Binding-site contacts:
Ligand atom N4 contacts residue THR151 of chain 1.A at 4.0 Å.
Ligand atom N4 contacts residue SER56 of chain 1.A at 4.1 Å.
Ligand atom C14 contacts residue GLU59 of chain 1.A at 4.3 Å.
Ligand atom O15 contacts residue ASP82 of chain 1.A at 4.1 Å.
Ligand atom C14 contacts residue PRO88 of chain 1.A at 4.0 Å (hydrophobic).
Ligand atom C8 contacts residue ILE103 of chain 1.A at 4.3 Å (hydrophobic).
Ligand atom S11 contacts residue ILE87 of chain 1.A at 3.8 Å.
Ligand atom C3 contacts residue ILE87 of chain 1.A at 4.2 Å (hydrophobic).
Ligand atom C12 contacts residue ARG85 of chain 1.A at 3.5 Å.
Ligand atom S7 contacts residue ILE103 of chain 1.A at 3.9 Å.
Ligand atom C13 contacts residue GLU59 of chain 1.A at 4.2 Å.
Ligand atom C3 contacts residue THR151 of chain 1.A at 4.1 Å.
Ligand atom C5 contacts residue SER56 of chain 1.A at 3.8 Å.
Ligand atom C13 contacts residue ARG85 of chain 1.A at 3.5 Å.
Ligand atom C9 contacts residue ILE87 of chain 1.A at 3.9 Å (hydrophobic).
Ligand atom C12 contacts residue PRO88 of chain 1.A at 3.7 Å (hydrophobic).
Ligand atom C3 contacts residue ASP82 of chain 1.A at 3.8 Å.
Ligand atom C12 contacts residue GLY86 of chain 1.A at 3.6 Å.
Ligand atom S7 contacts residue ILE87 of chain 1.A at 3.9 Å.
Ligand atom C1 contacts residue ASN55 of chain 1.A at 4.1 Å.
Ligand atom C12 contacts residue ARG122 of chain 1.A at 4.1 Å.
Ligand atom C2 contacts residue ILE87 of chain 1.A at 3.7 Å (hydrophobic).
Ligand atom C13 contacts residue PRO88 of chain 1.A at 3.7 Å (hydrophobic).
Ligand atom C10 contacts residue PRO88 of chain 1.A at 4.3 Å (hydrophobic).
Ligand atom N6 contacts residue ASN55 of chain 1.A at 3.6 Å.
Ligand atom S11 contacts residue PRO88 of chain 1.A at 4.1 Å.
Ligand atom C10 contacts residue GLU59 of chain 1.A at 4.0 Å.
Ligand atom C1 contacts residue ILE87 of chain 1.A at 3.6 Å (hydrophobic).
Ligand atom O15 contacts residue GLU59 of chain 1.A at 3.2 Å.
Ligand atom C5 contacts residue ASN55 of chain 1.A at 4.2 Å.
Ligand atom N6 contacts residue ILE87 of chain 1.A at 4.0 Å.
Ligand atom N4 contacts residue ASP82 of chain 1.A at 2.7 Å (salt-bridge).
Ligand atom C12 contacts residue GLU59 of chain 1.A at 3.9 Å.
Ligand atom C5 contacts residue THR151 of chain 1.A at 4.3 Å.
Ligand atom S11 contacts residue GLU59 of chain 1.A at 3.7 Å.
Ligand atom C3 contacts residue GLU59 of chain 1.A at 4.1 Å.
Ligand atom O15 contacts residue THR151 of chain 1.A at 4.2 Å.
Ligand atom C5 contacts residue ASP82 of chain 1.A at 3.2 Å.
Ligand atom S11 contacts residue GLY86 of chain 1.A at 3.3 Å (h-bond).
Ligand atom C8 contacts residue ILE87 of chain 1.A at 4.0 Å (hydrophobic).

Sequence of chain 1.A:
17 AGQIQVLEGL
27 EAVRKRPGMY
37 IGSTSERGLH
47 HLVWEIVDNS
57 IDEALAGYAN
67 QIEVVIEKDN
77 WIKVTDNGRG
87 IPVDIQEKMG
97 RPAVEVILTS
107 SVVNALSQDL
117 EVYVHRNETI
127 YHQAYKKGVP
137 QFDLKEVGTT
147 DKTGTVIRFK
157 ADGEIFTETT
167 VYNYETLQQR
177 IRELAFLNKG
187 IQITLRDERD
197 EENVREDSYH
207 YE

The protein below binds the small molecule below.
Small molecule (SMILES): O=c1nc[nH]c2scc(-c3cccs3)c12